Binding-site contacts:
Ligand atom C12 contacts residue VAL61 of chain 1.A at 3.8 Å (hydrophobic).
Ligand atom N9 contacts residue LYS76 of chain 1.A at 3.7 Å.
Ligand atom C20 contacts residue ALA74 of chain 1.A at 3.7 Å (hydrophobic).
Ligand atom N2 contacts residue LEU190 of chain 1.A at 3.5 Å.
Ligand atom C23 contacts residue LEU127 of chain 1.A at 3.5 Å (hydrophobic).
Ligand atom N8 contacts residue LYS76 of chain 1.A at 2.9 Å (salt-bridge).
Ligand atom C7 contacts residue LYS76 of chain 1.A at 3.7 Å.
Ligand atom C22 contacts residue THR129 of chain 1.A at 3.4 Å.
Ligand atom N9 contacts residue LEU190 of chain 1.A at 3.9 Å.
Ligand atom C1 contacts residue SER177 of chain 1.A at 3.4 Å.
Ligand atom C13 contacts residue LYS76 of chain 1.A at 3.6 Å.
Ligand atom C24 contacts residue LEU98 of chain 1.A at 3.7 Å (hydrophobic).
Ligand atom C18 contacts residue LEU131 of chain 1.A at 3.9 Å (hydrophobic).
Ligand atom N19 contacts residue MET132 of chain 1.A at 2.9 Å (h-bond).
Ligand atom C5 contacts residue LEU190 of chain 1.A at 3.6 Å (hydrophobic).
Ligand atom C4 contacts residue LEU190 of chain 1.A at 3.4 Å (hydrophobic).
Ligand atom C22 contacts residue ALA74 of chain 1.A at 3.7 Å (hydrophobic).
Ligand atom C14 contacts residue THR129 of chain 1.A at 3.5 Å.
Ligand atom C13 contacts residue THR129 of chain 1.A at 3.9 Å.
Ligand atom C20 contacts residue MET132 of chain 1.A at 3.6 Å (hydrophobic).
Ligand atom C22 contacts residue VAL128 of chain 1.A at 3.8 Å (hydrophobic).
Ligand atom C16 contacts residue LYS76 of chain 1.A at 3.5 Å.
Ligand atom C14 contacts residue LYS76 of chain 1.A at 3.9 Å.
Ligand atom C25 contacts residue ILE107 of chain 1.A at 3.5 Å (hydrophobic).
Ligand atom C22 contacts residue LEU127 of chain 1.A at 3.5 Å (hydrophobic).
Ligand atom C23 contacts residue VAL128 of chain 1.A at 3.6 Å (hydrophobic).
Ligand atom C23 contacts residue LEU109 of chain 1.A at 3.9 Å (hydrophobic).
Ligand atom C15 contacts residue THR129 of chain 1.A at 3.9 Å.
Ligand atom C23 contacts residue THR129 of chain 1.A at 3.6 Å.
Ligand atom C20 contacts residue HIS130 of chain 1.A at 3.6 Å.
Ligand atom N8 contacts residue ASP191 of chain 1.A at 3.6 Å.
Ligand atom C15 contacts residue LYS76 of chain 1.A at 3.9 Å.
Ligand atom N19 contacts residue HIS130 of chain 1.A at 3.9 Å.
Ligand atom C18 contacts residue MET132 of chain 1.A at 3.3 Å (hydrophobic).
Ligand atom N19 contacts residue LEU131 of chain 1.A at 3.8 Å.
Ligand atom C13 contacts residue ALA74 of chain 1.A at 3.8 Å (hydrophobic).
Ligand atom N19 contacts residue ALA74 of chain 1.A at 3.6 Å.
Ligand atom C1 contacts residue LEU190 of chain 1.A at 3.8 Å (hydrophobic).
Ligand atom C11 contacts residue LYS76 of chain 1.A at 3.6 Å.
Ligand atom C16 contacts residue ASP191 of chain 1.A at 3.6 Å.

The small molecule below binds the protein below.
Small molecule (SMILES): CN(C)c1cc(-c2ccncc2)c(-c2ccc3ccccc3c2)nn1

Sequence of chain 1.A:
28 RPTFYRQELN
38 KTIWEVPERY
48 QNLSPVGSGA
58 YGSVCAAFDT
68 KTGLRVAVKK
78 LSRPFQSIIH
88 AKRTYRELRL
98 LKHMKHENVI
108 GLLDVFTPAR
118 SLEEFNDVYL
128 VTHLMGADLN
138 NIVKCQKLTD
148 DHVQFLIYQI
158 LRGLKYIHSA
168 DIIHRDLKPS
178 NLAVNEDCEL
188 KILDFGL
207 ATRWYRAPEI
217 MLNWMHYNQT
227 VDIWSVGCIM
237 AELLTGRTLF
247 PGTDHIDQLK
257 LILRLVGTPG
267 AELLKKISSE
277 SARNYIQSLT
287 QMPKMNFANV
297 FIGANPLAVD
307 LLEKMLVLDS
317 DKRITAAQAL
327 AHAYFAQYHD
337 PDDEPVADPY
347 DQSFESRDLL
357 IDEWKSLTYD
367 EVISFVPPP